Sequence of chain 26.B:
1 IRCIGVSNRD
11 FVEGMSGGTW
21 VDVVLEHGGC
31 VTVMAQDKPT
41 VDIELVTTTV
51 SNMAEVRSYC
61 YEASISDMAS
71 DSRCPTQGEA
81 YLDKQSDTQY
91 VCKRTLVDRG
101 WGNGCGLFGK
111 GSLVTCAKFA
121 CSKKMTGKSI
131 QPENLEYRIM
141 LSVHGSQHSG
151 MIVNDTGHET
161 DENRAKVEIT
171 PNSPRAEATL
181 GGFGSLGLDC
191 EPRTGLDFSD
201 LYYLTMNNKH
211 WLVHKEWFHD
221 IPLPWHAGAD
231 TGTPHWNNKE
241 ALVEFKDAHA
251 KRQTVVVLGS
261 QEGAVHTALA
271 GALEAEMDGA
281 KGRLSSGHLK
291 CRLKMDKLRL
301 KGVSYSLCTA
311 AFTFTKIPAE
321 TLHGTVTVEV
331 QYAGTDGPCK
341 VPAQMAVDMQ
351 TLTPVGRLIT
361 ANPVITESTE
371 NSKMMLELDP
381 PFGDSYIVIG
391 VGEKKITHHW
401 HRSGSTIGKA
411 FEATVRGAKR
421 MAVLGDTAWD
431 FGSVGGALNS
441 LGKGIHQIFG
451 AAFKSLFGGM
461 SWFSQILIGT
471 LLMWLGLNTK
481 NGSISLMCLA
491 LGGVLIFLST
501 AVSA

A small-molecule ligand and the protein it binds are described below.
Small molecule (SMILES): CC(=O)N[C@@H]1[C@@H](O)[C@H](O)[C@@H](CO)O[C@H]1O

Binding-site contacts:
Ligand atom C3 contacts residue ASN154 of chain 26.B at 3.9 Å.
Ligand atom C3 contacts residue MET151 of chain 26.B at 4.1 Å (hydrophobic).
Ligand atom O7 contacts residue ASN154 of chain 26.B at 4.3 Å.
Ligand atom O5 contacts residue ASN154 of chain 26.B at 2.4 Å (h-bond).
Ligand atom N2 contacts residue ASN154 of chain 26.B at 2.9 Å.
Ligand atom C5 contacts residue MET151 of chain 26.B at 4.1 Å (hydrophobic).
Ligand atom C7 contacts residue ASN154 of chain 26.B at 3.4 Å.
Ligand atom C8 contacts residue ASN154 of chain 26.B at 3.0 Å.
Ligand atom O3 contacts residue MET151 of chain 26.B at 4.2 Å.
Ligand atom C1 contacts residue ASN154 of chain 26.B at 1.4 Å.
Ligand atom C1 contacts residue MET151 of chain 26.B at 4.2 Å (hydrophobic).
Ligand atom O5 contacts residue MET151 of chain 26.B at 3.7 Å.
Ligand atom C5 contacts residue ASN154 of chain 26.B at 3.7 Å.
Ligand atom C2 contacts residue ASN154 of chain 26.B at 2.5 Å.
Ligand atom C2 contacts residue MET151 of chain 26.B at 4.0 Å (hydrophobic).
Ligand atom O4 contacts residue MET151 of chain 26.B at 4.4 Å.
Ligand atom C4 contacts residue ASN154 of chain 26.B at 4.2 Å.
Ligand atom C4 contacts residue MET151 of chain 26.B at 3.5 Å (hydrophobic).